A small-molecule ligand and the protein it binds are described below.
Small molecule (SMILES): CC[C@H](C)[C@H](NC(=O)[C@H](C)NC(=O)[C@@H](N)CC1=NC=NC1)C(=O)N[C@@H](CC(C)C)C(=O)N[C@@H](CC1=NC=NC1)C(=O)N[C@@H](C)C(=O)N[C@@H](CC(C)C)C(=O)N[C@@H](CC(C)C)C(=O)N[C@@H](CCC(N)=O)C(=O)N[C@@H](CC(=O)O)C(=O)N[C@@H](CO)C(=O)N[C@@H](CO)C(=O)O

Binding-site contacts:
Ligand atom CB contacts residue ILE101 of chain 1.C at 3.8 Å (hydrophobic).
Ligand atom CD2 contacts residue LEU104 of chain 1.C at 3.9 Å (hydrophobic).
Ligand atom CD1 contacts residue GLN100 of chain 1.C at 4.0 Å.
Ligand atom CA contacts residue LYS87 of chain 1.C at 3.9 Å.
Ligand atom C contacts residue LYS87 of chain 1.C at 4.1 Å.
Ligand atom CB contacts residue GLU256 of chain 1.C at 2.3 Å.
Ligand atom C contacts residue GLU256 of chain 1.C at 3.4 Å.
Ligand atom N contacts residue GLU256 of chain 1.C at 3.8 Å.
Ligand atom NE2 contacts residue CYS97 of chain 1.C at 3.9 Å.
Ligand atom CB contacts residue GLU256 of chain 1.C at 2.9 Å.
Ligand atom CD1 contacts residue VAL83 of chain 1.C at 4.0 Å (hydrophobic).
Ligand atom CG contacts residue GLU256 of chain 1.C at 2.9 Å.
Ligand atom N contacts residue GLU256 of chain 1.C at 2.4 Å (salt-bridge).
Ligand atom CG1 contacts residue GLU256 of chain 1.C at 2.7 Å.
Ligand atom CA contacts residue GLU256 of chain 1.C at 3.2 Å.
Ligand atom CB contacts residue VAL83 of chain 1.C at 3.7 Å (hydrophobic).
Ligand atom C contacts residue GLU256 of chain 1.C at 3.2 Å.
Ligand atom CD1 contacts residue LEU253 of chain 1.C at 3.9 Å (hydrophobic).
Ligand atom CD2 contacts residue VAL83 of chain 1.C at 3.7 Å (hydrophobic).
Ligand atom O contacts residue GLU256 of chain 1.C at 2.7 Å.
Ligand atom CG2 contacts residue GLU256 of chain 1.C at 4.2 Å.
Ligand atom CG contacts residue LEU253 of chain 1.C at 4.1 Å (hydrophobic).
Ligand atom CD1 contacts residue GLU256 of chain 1.C at 3.9 Å.
Ligand atom NE2 contacts residue ILE101 of chain 1.C at 4.2 Å.
Ligand atom CD2 contacts residue VAL257 of chain 1.C at 4.2 Å (hydrophobic).
Ligand atom CD2 contacts residue LEU253 of chain 1.C at 3.1 Å (hydrophobic).
Ligand atom CA contacts residue GLU256 of chain 1.C at 3.2 Å.
Ligand atom CD1 contacts residue PRO252 of chain 1.C at 3.9 Å (hydrophobic).
Ligand atom N contacts residue GLU256 of chain 1.C at 2.6 Å (salt-bridge).
Ligand atom CB contacts residue GLU256 of chain 1.C at 3.5 Å.
Ligand atom O contacts residue LYS87 of chain 1.C at 3.1 Å.
Ligand atom CD2 contacts residue LYS87 of chain 1.C at 4.1 Å.
Ligand atom CD1 contacts residue THR80 of chain 1.C at 4.0 Å.
Ligand atom CD2 contacts residue CYS97 of chain 1.C at 4.1 Å (hydrophobic).
Ligand atom C contacts residue GLU256 of chain 1.C at 3.7 Å.
Ligand atom CA contacts residue GLU256 of chain 1.C at 3.6 Å.
Ligand atom CD2 contacts residue GLU256 of chain 1.C at 3.6 Å.
Ligand atom CD1 contacts residue GLU256 of chain 1.C at 4.0 Å.
Ligand atom CD1 contacts residue LEU253 of chain 1.C at 4.0 Å (hydrophobic).
Ligand atom CD1 contacts residue ILE101 of chain 1.C at 3.2 Å (hydrophobic).

Sequence of chain 1.C:
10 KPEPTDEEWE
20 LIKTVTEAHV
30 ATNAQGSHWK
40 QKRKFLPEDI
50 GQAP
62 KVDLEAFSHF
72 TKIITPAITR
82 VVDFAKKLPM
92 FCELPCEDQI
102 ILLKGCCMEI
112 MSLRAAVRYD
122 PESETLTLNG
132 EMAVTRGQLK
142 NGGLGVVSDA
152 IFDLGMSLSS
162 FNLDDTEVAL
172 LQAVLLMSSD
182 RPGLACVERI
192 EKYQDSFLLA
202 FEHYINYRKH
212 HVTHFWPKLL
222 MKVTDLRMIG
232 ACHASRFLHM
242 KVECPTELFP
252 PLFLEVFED